A small-molecule ligand and the protein it binds are described below.
Small molecule (SMILES): CC(C)C[C@H](NC(=O)[C@@H]1CCCN1C(=O)[C@H](/C=C/C(N)=O)NC(=O)[C@H](CC(=O)O)NC(=O)[C@H](CO)NC(=O)[C@H](Cc1ccccc1)NC(=O)[C@@H](N)CO)C(=O)N[C@H](C=O)CO

Sequence of chain 1.B:
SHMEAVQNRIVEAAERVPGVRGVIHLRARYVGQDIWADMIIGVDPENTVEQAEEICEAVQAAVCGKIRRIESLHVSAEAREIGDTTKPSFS

Binding-site contacts:
Ligand atom C contacts residue ASP39 of chain 1.B at 3.5 Å.
Ligand atom O contacts residue ARG30 of chain 2.C at 3.5 Å.
Ligand atom OG contacts residue ARG28 of chain 1.B at 3.6 Å.
Ligand atom CE2 contacts residue ASP39 of chain 2.C at 3.7 Å.
Ligand atom CG contacts residue ARG30 of chain 1.B at 3.7 Å.
Ligand atom CA contacts residue ARG30 of chain 2.C at 3.5 Å.
Ligand atom CB contacts residue ARG28 of chain 2.C at 3.7 Å.
Ligand atom CD1 contacts residue ILE41 of chain 2.C at 3.6 Å (hydrophobic).
Ligand atom CG contacts residue ASP39 of chain 1.B at 3.7 Å.
Ligand atom CG contacts residue ARG28 of chain 2.C at 3.8 Å.
Ligand atom CE1 contacts residue ARG30 of chain 2.C at 3.8 Å.
Ligand atom O contacts residue ARG30 of chain 1.B at 3.2 Å.
Ligand atom N contacts residue ARG30 of chain 2.C at 3.5 Å.
Ligand atom N contacts residue ARG28 of chain 1.B at 3.7 Å.
Ligand atom CZ contacts residue TRP37 of chain 2.C at 3.3 Å (hydrophobic).
Ligand atom CE1 contacts residue ALA29 of chain 2.C at 3.8 Å (hydrophobic).
Ligand atom NE2 contacts residue ARG28 of chain 2.C at 3.7 Å.
Ligand atom CB contacts residue ASP39 of chain 1.B at 3.6 Å.
Ligand atom CA contacts residue ASP39 of chain 1.B at 3.1 Å.
Ligand atom CG contacts residue TRP37 of chain 1.B at 3.7 Å (hydrophobic).
Ligand atom O contacts residue HIS26 of chain 2.C at 3.7 Å.
Ligand atom C contacts residue ARG30 of chain 2.C at 3.6 Å.
Ligand atom CA contacts residue ARG28 of chain 2.C at 3.8 Å.
Ligand atom CD contacts residue ARG30 of chain 1.B at 3.6 Å.
Ligand atom O contacts residue ARG30 of chain 1.B at 3.0 Å (salt-bridge).
Ligand atom CE2 contacts residue ARG30 of chain 2.C at 3.2 Å.
Ligand atom N contacts residue ASP39 of chain 1.B at 2.9 Å (salt-bridge).
Ligand atom O contacts residue HIS75 of chain 1.B at 3.8 Å.
Ligand atom O contacts residue ARG28 of chain 2.C at 3.9 Å.
Ligand atom CD1 contacts residue ARG28 of chain 2.C at 3.7 Å.
Ligand atom CG contacts residue ARG30 of chain 2.C at 3.8 Å.
Ligand atom CD2 contacts residue ARG30 of chain 2.C at 3.4 Å.
Ligand atom CZ contacts residue ARG30 of chain 2.C at 3.5 Å.
Ligand atom CB contacts residue ARG28 of chain 1.B at 3.7 Å.
Ligand atom O contacts residue ARG28 of chain 2.C at 3.1 Å (salt-bridge).
Ligand atom OE1 contacts residue ALA29 of chain 2.C at 3.8 Å.
Ligand atom CB contacts residue ALA29 of chain 1.B at 3.6 Å (hydrophobic).
Ligand atom CA contacts residue ARG28 of chain 1.B at 3.9 Å.
Ligand atom OG contacts residue ALA29 of chain 1.B at 3.6 Å.
Ligand atom N contacts residue ARG28 of chain 2.C at 3.7 Å.

Sequence of chain 2.C:
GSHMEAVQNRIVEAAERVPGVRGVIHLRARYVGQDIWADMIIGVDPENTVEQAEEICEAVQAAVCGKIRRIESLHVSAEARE